This small molecule binds to this protein.
Small molecule (SMILES): CC[C@H]1[C@H](O[C@@H]2O[C@H](CO)[C@@H](O)[C@H](O)[C@H]2O)OC=C(C(=O)OC)[C@H]1C[C@@H]1NCCc2c1[nH]c1ccccc21

Binding-site contacts:
Ligand atom O36 contacts residue HIS161 of chain 1.B at 2.8 Å (h-bond).
Ligand atom C33 contacts residue TRP465 of chain 1.B at 3.6 Å (hydrophobic).
Ligand atom O36 contacts residue TRP473 of chain 1.B at 2.9 Å (h-bond).
Ligand atom O27 contacts residue GLU207 of chain 1.B at 2.5 Å (salt-bridge).
Ligand atom O22 contacts residue TRP388 of chain 1.B at 2.9 Å.
Ligand atom C31 contacts residue TRP465 of chain 1.B at 3.5 Å (hydrophobic).
Ligand atom O37 contacts residue ASN206 of chain 1.B at 3.5 Å (h-bond).
Ligand atom O35 contacts residue GLN57 of chain 1.B at 3.1 Å (h-bond).
Ligand atom C1 contacts residue GLY386 of chain 1.B at 2.9 Å.
Ligand atom O35 contacts residue TRP465 of chain 1.B at 2.4 Å (h-bond).
Ligand atom C26 contacts residue THR210 of chain 1.B at 3.5 Å.
Ligand atom C26 contacts residue PHE221 of chain 1.B at 2.9 Å (hydrophobic).
Ligand atom C23 contacts residue TRP388 of chain 1.B at 3.0 Å (hydrophobic).
Ligand atom C28 contacts residue TYR345 of chain 1.B at 3.6 Å (hydrophobic).
Ligand atom C28 contacts residue GLU416 of chain 1.B at 3.6 Å.
Ligand atom C32 contacts residue GLU416 of chain 1.B at 3.5 Å.
Ligand atom C23 contacts residue MET297 of chain 1.B at 3.4 Å (hydrophobic).
Ligand atom O35 contacts residue GLU472 of chain 1.B at 2.9 Å (salt-bridge).
Ligand atom C33 contacts residue GLU472 of chain 1.B at 3.6 Å.
Ligand atom C7 contacts residue TRP388 of chain 1.B at 3.6 Å (hydrophobic).
Ligand atom C30 contacts residue GLU416 of chain 1.B at 3.3 Å.
Ligand atom O34 contacts residue GLU472 of chain 1.B at 3.4 Å (salt-bridge).
Ligand atom C10 contacts residue TRP388 of chain 1.B at 3.6 Å (hydrophobic).
Ligand atom C4 contacts residue TRP388 of chain 1.B at 3.6 Å (hydrophobic).
Ligand atom O34 contacts residue TYR481 of chain 1.B at 3.1 Å (h-bond).
Ligand atom C29 contacts residue GLU416 of chain 1.B at 3.4 Å.
Ligand atom C32 contacts residue TRP465 of chain 1.B at 3.6 Å (hydrophobic).
Ligand atom C2 contacts residue GLY386 of chain 1.B at 3.3 Å.
Ligand atom C28 contacts residue GLU207 of chain 1.B at 3.2 Å.
Ligand atom C8 contacts residue TRP388 of chain 1.B at 3.2 Å (hydrophobic).
Ligand atom C33 contacts residue TYR481 of chain 1.B at 3.5 Å (hydrophobic).
Ligand atom N9 contacts residue TRP388 of chain 1.B at 3.2 Å.
Ligand atom C19 contacts residue TRP388 of chain 1.B at 3.6 Å (hydrophobic).
Ligand atom O37 contacts residue GLU416 of chain 1.B at 2.6 Å (salt-bridge).
Ligand atom C29 contacts residue GLU207 of chain 1.B at 3.0 Å.
Ligand atom C32 contacts residue TYR345 of chain 1.B at 3.1 Å (hydrophobic).
Ligand atom O36 contacts residue GLN57 of chain 1.B at 3.6 Å (h-bond).
Ligand atom O37 contacts residue GLU207 of chain 1.B at 2.7 Å (salt-bridge).
Ligand atom C31 contacts residue GLU472 of chain 1.B at 3.5 Å.
Ligand atom C33 contacts residue TYR345 of chain 1.B at 3.4 Å (hydrophobic).

Sequence of chain 1.B:
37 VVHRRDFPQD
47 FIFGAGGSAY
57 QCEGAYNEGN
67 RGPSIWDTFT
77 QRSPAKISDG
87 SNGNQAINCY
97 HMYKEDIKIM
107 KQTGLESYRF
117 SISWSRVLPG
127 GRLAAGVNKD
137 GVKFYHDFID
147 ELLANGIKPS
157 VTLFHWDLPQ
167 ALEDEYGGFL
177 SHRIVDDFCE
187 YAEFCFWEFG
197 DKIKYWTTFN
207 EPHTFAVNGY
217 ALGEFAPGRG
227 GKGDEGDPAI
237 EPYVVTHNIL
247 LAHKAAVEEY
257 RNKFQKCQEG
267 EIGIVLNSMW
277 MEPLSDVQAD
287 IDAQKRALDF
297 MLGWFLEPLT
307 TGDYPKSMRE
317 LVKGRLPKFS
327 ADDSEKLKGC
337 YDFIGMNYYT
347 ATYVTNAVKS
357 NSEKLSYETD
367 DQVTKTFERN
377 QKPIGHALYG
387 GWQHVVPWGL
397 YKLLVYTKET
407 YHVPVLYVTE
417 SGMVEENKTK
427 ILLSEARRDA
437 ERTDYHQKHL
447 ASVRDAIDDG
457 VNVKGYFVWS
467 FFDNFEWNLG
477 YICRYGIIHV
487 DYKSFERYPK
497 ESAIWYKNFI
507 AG